This small molecule binds to this protein.
Small molecule (SMILES): CC[C@@H]1C(=O)N(C)c2cnc(Nc3ccc(C(=O)NC4CCN(C)CC4)cc3OC)nc2N1C1CCCC1

Sequence of chain 1.A:
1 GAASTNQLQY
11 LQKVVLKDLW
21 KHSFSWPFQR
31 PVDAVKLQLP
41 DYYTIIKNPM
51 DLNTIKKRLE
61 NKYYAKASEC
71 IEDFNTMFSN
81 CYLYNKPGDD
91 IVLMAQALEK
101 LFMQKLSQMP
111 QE

Binding-site contacts:
Ligand atom C18 contacts residue LEU37 of chain 1.A at 3.6 Å (hydrophobic).
Ligand atom C10 contacts residue TYR42 of chain 1.A at 3.8 Å (hydrophobic).
Ligand atom C2 contacts residue ILE91 of chain 1.A at 4.0 Å (hydrophobic).
Ligand atom C10 contacts residue VAL32 of chain 1.A at 3.8 Å (hydrophobic).
Ligand atom N5 contacts residue TRP26 of chain 1.A at 3.8 Å.
Ligand atom C12 contacts residue ILE91 of chain 1.A at 3.8 Å (hydrophobic).
Ligand atom N5 contacts residue LEU37 of chain 1.A at 3.8 Å.
Ligand atom C12 contacts residue ASN85 of chain 1.A at 3.7 Å.
Ligand atom C28 contacts residue GLN38 of chain 1.A at 3.8 Å.
Ligand atom C19 contacts residue LEU37 of chain 1.A at 3.8 Å (hydrophobic).
Ligand atom C29 contacts residue GLN38 of chain 1.A at 3.9 Å.
Ligand atom C1 contacts residue EDO1 of chain 1.J at 3.4 Å.
Ligand atom C7 contacts residue LEU37 of chain 1.A at 3.5 Å (hydrophobic).
Ligand atom O1 contacts residue CYS81 of chain 1.A at 3.9 Å.
Ligand atom C16 contacts residue LEU37 of chain 1.A at 3.4 Å (hydrophobic).
Ligand atom C4 contacts residue PRO27 of chain 1.A at 3.0 Å (hydrophobic).
Ligand atom C29 contacts residue LYS36 of chain 1.A at 3.8 Å.
Ligand atom O3 contacts residue LEU37 of chain 1.A at 3.9 Å.
Ligand atom C1 contacts residue PRO27 of chain 1.A at 4.0 Å (hydrophobic).
Ligand atom C10 contacts residue LEU39 of chain 1.A at 3.4 Å (hydrophobic).
Ligand atom N2 contacts residue LEU37 of chain 1.A at 3.7 Å.
Ligand atom C15 contacts residue LEU39 of chain 1.A at 4.0 Å (hydrophobic).
Ligand atom C9 contacts residue ASN85 of chain 1.A at 3.8 Å.
Ligand atom C6 contacts residue ASN85 of chain 1.A at 3.7 Å.
Ligand atom N1 contacts residue EDO1 of chain 1.J at 2.8 Å (h-bond).
Ligand atom N5 contacts residue EDO1 of chain 1.J at 3.2 Å (h-bond).
Ligand atom C6 contacts residue ILE91 of chain 1.A at 3.8 Å (hydrophobic).
Ligand atom O1 contacts residue ASN85 of chain 1.A at 2.9 Å (h-bond).
Ligand atom C4 contacts residue EDO1 of chain 1.J at 3.7 Å.
Ligand atom C11 contacts residue PHE28 of chain 1.A at 3.7 Å (hydrophobic).
Ligand atom O3 contacts residue EDO1 of chain 1.J at 3.5 Å (h-bond).
Ligand atom O3 contacts residue TRP26 of chain 1.A at 3.9 Å.
Ligand atom N3 contacts residue ILE91 of chain 1.A at 3.9 Å.
Ligand atom C17 contacts residue LEU37 of chain 1.A at 3.4 Å (hydrophobic).
Ligand atom C9 contacts residue LEU39 of chain 1.A at 3.9 Å (hydrophobic).
Ligand atom N1 contacts residue PRO27 of chain 1.A at 3.1 Å (h-bond).
Ligand atom C9 contacts residue TYR84 of chain 1.A at 3.7 Å (hydrophobic).
Ligand atom C20 contacts residue LEU37 of chain 1.A at 3.8 Å (hydrophobic).
Ligand atom C5 contacts residue ASN85 of chain 1.A at 3.6 Å.
Ligand atom C1 contacts residue LEU37 of chain 1.A at 3.6 Å (hydrophobic).